Sequence of chain 1.A:
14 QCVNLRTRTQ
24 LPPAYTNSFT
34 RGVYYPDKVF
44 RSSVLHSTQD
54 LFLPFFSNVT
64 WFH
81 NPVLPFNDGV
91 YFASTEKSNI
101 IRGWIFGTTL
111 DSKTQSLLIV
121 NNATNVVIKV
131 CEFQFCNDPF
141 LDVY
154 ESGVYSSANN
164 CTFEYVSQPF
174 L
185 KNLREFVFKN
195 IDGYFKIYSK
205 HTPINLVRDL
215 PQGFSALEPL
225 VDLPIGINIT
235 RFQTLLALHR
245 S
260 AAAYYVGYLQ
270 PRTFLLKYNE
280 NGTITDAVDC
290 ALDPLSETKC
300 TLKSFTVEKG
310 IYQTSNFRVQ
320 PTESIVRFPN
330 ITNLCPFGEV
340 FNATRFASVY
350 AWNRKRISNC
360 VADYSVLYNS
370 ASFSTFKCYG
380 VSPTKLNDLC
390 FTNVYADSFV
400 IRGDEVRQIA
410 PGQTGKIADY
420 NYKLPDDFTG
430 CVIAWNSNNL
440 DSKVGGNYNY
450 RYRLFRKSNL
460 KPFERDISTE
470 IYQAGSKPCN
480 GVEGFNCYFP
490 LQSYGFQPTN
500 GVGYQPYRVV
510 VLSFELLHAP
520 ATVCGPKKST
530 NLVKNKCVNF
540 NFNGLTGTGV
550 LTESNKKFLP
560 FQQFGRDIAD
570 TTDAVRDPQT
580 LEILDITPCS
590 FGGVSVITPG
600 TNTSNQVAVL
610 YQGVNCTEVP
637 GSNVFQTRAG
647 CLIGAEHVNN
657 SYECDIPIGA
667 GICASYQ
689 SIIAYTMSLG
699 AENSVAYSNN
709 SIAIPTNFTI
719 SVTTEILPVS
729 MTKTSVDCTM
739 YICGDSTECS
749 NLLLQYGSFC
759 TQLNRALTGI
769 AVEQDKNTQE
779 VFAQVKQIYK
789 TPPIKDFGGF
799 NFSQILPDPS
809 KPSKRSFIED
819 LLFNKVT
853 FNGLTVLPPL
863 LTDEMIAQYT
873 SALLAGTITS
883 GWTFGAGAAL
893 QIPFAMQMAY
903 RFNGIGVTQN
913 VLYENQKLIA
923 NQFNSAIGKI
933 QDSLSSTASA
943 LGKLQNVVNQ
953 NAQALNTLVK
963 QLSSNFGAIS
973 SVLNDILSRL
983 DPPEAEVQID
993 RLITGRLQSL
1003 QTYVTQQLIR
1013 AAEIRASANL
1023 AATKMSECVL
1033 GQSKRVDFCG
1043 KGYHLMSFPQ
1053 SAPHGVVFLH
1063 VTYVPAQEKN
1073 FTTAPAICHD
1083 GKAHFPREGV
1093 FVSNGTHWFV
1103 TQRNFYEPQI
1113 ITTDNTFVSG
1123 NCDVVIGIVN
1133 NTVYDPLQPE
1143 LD

A protein and the small-molecule ligand that binds it are described below.
Small molecule (SMILES): CC(=O)N[C@@H]1[C@@H](O)[C@H](O)[C@@H](CO)O[C@H]1O

Binding-site contacts:
Ligand atom C3 contacts residue ASN601 of chain 1.A at 3.8 Å.
Ligand atom O7 contacts residue ASN601 of chain 1.A at 2.9 Å (h-bond).
Ligand atom C2 contacts residue ASN601 of chain 1.A at 2.5 Å.
Ligand atom C1 contacts residue ASN601 of chain 1.A at 1.4 Å.
Ligand atom C8 contacts residue ASN601 of chain 1.A at 3.4 Å.
Ligand atom C4 contacts residue ASN601 of chain 1.A at 4.3 Å.
Ligand atom N2 contacts residue ASN601 of chain 1.A at 2.9 Å (h-bond).
Ligand atom C5 contacts residue ASN601 of chain 1.A at 3.7 Å.
Ligand atom O5 contacts residue ASN601 of chain 1.A at 2.4 Å (h-bond).
Ligand atom C7 contacts residue ASN601 of chain 1.A at 2.9 Å.